A small-molecule ligand and the protein it binds are described below.
Small molecule (SMILES): Nc1ccn([C@H]2C[C@H](O)[C@@H](COP(=O)(O)O)O2)c(=O)n1

Binding-site contacts:
Ligand atom O2 contacts residue TRP201 of chain 44.A at 4.3 Å.
Ligand atom O3' contacts residue LYS682 of chain 44.A at 3.1 Å (salt-bridge).
Ligand atom C5 contacts residue TRP201 of chain 44.A at 3.4 Å (hydrophobic).
Ligand atom C2' contacts residue LYS682 of chain 44.A at 3.6 Å.
Ligand atom C2' contacts residue TRP201 of chain 44.A at 3.7 Å (hydrophobic).
Ligand atom C2 contacts residue TRP201 of chain 44.A at 3.9 Å (hydrophobic).
Ligand atom C6 contacts residue TRP201 of chain 44.A at 3.5 Å (hydrophobic).
Ligand atom C3' contacts residue LYS682 of chain 44.A at 3.8 Å.
Ligand atom C1' contacts residue TRP201 of chain 44.A at 4.5 Å (hydrophobic).
Ligand atom N4 contacts residue GLY198 of chain 44.A at 3.8 Å.
Ligand atom C4' contacts residue TRP201 of chain 44.A at 4.3 Å (hydrophobic).
Ligand atom OP1 contacts residue PRO423 of chain 44.A at 3.6 Å.
Ligand atom N4 contacts residue ASP199 of chain 44.A at 4.0 Å.
Ligand atom C1' contacts residue LYS682 of chain 44.A at 4.5 Å.
Ligand atom N1 contacts residue TRP201 of chain 44.A at 4.0 Å.
Ligand atom C3' contacts residue TRP201 of chain 44.A at 4.1 Å (hydrophobic).
Ligand atom C4 contacts residue TRP201 of chain 44.A at 3.3 Å (hydrophobic).
Ligand atom C5' contacts residue TRP201 of chain 44.A at 3.5 Å (hydrophobic).
Ligand atom O5' contacts residue TRP201 of chain 44.A at 3.6 Å.
Ligand atom N4 contacts residue TRP201 of chain 44.A at 3.8 Å.
Ligand atom O2 contacts residue LEU197 of chain 44.A at 4.0 Å.
Ligand atom N3 contacts residue TRP201 of chain 44.A at 3.6 Å.
Ligand atom O2 contacts residue LYS682 of chain 44.A at 4.2 Å.
Ligand atom O4' contacts residue TRP201 of chain 44.A at 4.5 Å.

Sequence of chain 44.A:
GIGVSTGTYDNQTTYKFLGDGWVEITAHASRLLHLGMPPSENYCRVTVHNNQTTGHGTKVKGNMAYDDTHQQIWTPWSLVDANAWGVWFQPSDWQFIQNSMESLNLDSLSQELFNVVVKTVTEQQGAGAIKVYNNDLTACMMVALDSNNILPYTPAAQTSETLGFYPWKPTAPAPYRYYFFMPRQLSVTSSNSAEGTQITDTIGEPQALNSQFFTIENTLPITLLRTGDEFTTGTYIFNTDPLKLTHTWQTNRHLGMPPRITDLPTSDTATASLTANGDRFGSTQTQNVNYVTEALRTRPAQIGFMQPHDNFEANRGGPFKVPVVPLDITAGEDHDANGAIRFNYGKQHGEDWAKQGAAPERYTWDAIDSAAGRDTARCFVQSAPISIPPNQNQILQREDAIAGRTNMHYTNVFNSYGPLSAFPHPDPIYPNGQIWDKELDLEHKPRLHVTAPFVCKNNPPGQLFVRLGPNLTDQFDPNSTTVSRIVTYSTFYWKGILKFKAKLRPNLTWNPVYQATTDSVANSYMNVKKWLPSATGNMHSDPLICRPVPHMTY